A small-molecule ligand and the protein it binds are described below.
Small molecule (SMILES): CC(=O)N[C@H]1[C@H](O[C@H]2[C@H](O)[C@@H](NC(C)=O)CO[C@@H]2CO)O[C@H](CO)[C@@H](O)[C@@H]1O

Binding-site contacts:
Ligand atom C4 contacts residue ASN714 of chain 1.B at 4.2 Å.
Ligand atom C3 contacts residue ASN714 of chain 1.B at 3.8 Å.
Ligand atom C1 contacts residue LEU919 of chain 1.B at 4.3 Å (hydrophobic).
Ligand atom O7 contacts residue GLN1068 of chain 1.B at 4.2 Å.
Ligand atom C2 contacts residue ASN714 of chain 1.B at 2.4 Å.
Ligand atom C5 contacts residue LEU919 of chain 1.B at 4.3 Å (hydrophobic).
Ligand atom O7 contacts residue ASN714 of chain 1.B at 2.9 Å (h-bond).
Ligand atom C7 contacts residue LEU919 of chain 1.B at 4.2 Å (hydrophobic).
Ligand atom C5 contacts residue ASN714 of chain 1.B at 3.6 Å.
Ligand atom O7 contacts residue LEU919 of chain 1.B at 3.5 Å.
Ligand atom O5 contacts residue GLN1068 of chain 1.B at 4.0 Å.
Ligand atom C7 contacts residue ASN714 of chain 1.B at 3.1 Å.
Ligand atom O4 contacts residue LEU919 of chain 1.B at 4.2 Å.
Ligand atom C8 contacts residue ASN714 of chain 1.B at 4.3 Å.
Ligand atom C3 contacts residue LEU919 of chain 1.B at 4.4 Å (hydrophobic).
Ligand atom C1 contacts residue ASN714 of chain 1.B at 1.4 Å.
Ligand atom N2 contacts residue ASN714 of chain 1.B at 2.9 Å (h-bond).
Ligand atom O5 contacts residue ASN714 of chain 1.B at 2.3 Å (h-bond).

Sequence of chain 1.B:
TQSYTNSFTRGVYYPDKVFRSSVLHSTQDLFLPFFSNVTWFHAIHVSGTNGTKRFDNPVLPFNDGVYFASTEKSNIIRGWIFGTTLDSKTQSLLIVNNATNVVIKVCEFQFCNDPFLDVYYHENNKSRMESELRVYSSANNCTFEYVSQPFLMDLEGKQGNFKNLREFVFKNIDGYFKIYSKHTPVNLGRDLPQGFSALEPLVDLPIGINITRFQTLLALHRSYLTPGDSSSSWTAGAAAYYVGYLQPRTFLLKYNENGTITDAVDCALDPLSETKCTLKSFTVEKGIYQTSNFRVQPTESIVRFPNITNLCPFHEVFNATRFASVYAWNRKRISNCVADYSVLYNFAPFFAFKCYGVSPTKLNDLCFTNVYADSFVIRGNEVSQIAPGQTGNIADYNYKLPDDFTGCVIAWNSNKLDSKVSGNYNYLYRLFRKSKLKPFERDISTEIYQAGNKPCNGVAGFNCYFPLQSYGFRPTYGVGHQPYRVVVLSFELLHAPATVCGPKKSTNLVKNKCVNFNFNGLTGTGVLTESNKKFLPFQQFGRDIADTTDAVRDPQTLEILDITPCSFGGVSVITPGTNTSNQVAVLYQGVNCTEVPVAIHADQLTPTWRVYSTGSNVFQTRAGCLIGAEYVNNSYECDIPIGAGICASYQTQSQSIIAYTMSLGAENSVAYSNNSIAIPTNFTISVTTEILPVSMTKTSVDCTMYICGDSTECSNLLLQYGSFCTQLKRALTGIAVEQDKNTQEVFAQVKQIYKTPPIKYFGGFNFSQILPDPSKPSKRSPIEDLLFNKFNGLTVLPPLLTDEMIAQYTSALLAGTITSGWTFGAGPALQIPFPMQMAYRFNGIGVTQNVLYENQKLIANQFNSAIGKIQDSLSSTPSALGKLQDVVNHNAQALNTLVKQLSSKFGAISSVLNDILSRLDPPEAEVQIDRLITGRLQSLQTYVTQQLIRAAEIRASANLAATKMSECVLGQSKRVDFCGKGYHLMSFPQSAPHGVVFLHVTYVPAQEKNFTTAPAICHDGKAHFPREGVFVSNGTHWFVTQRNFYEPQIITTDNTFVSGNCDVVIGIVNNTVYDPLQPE